Binding-site contacts:
Ligand atom C4 contacts residue GLU5 of chain 1.A at 2.8 Å.
Ligand atom C1 contacts residue ILE145 of chain 1.A at 4.0 Å (hydrophobic).
Ligand atom C3 contacts residue GLU5 of chain 1.A at 3.2 Å.
Ligand atom C2 contacts residue ILE145 of chain 1.A at 3.7 Å (hydrophobic).
Ligand atom O1 contacts residue ILE145 of chain 1.A at 4.2 Å.
Ligand atom O1 contacts residue LYS177 of chain 1.A at 3.2 Å (salt-bridge).
Ligand atom O3 contacts residue GLU5 of chain 1.A at 3.6 Å (salt-bridge).
Ligand atom C3 contacts residue PHE175 of chain 1.A at 4.0 Å (hydrophobic).
Ligand atom C1 contacts residue LYS177 of chain 1.A at 3.0 Å.
Ligand atom C2 contacts residue LYS177 of chain 1.A at 4.5 Å.
Ligand atom O1 contacts residue TYR73 of chain 1.A at 4.5 Å.
Ligand atom O3 contacts residue GLU75 of chain 1.A at 4.5 Å.
Ligand atom C4 contacts residue LYS177 of chain 1.A at 4.2 Å.
Ligand atom C3 contacts residue ILE145 of chain 1.A at 4.2 Å (hydrophobic).

Sequence of chain 1.A:
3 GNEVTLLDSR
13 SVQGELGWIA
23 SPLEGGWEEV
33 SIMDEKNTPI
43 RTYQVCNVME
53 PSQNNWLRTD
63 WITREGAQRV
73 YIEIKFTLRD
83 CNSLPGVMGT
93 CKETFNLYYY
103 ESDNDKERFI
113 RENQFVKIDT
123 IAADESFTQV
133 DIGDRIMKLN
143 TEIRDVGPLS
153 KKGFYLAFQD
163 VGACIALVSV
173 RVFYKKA

A protein and the small-molecule ligand that binds it are described below.
Small molecule (SMILES): C[C@H](O)CCO